Sequence of chain 1.E:
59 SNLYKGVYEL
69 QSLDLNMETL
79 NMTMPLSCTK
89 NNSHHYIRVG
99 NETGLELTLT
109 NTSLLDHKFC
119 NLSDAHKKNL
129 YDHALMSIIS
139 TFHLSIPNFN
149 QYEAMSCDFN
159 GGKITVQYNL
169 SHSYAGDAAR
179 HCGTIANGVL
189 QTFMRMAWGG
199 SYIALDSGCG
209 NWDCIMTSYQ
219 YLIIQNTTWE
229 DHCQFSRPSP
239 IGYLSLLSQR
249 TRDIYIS

The small molecule below binds the protein below.
Small molecule (SMILES): CC(=O)N[C@@H]1[C@@H](O)[C@H](O)[C@@H](CO)O[C@H]1O

Binding-site contacts:
Ligand atom C2 contacts residue ASN99 of chain 1.E at 2.6 Å.
Ligand atom C8 contacts residue MET80 of chain 1.E at 4.2 Å (hydrophobic).
Ligand atom N2 contacts residue ASN99 of chain 1.E at 3.0 Å (h-bond).
Ligand atom C8 contacts residue ASN99 of chain 1.E at 3.7 Å.
Ligand atom C1 contacts residue ASN99 of chain 1.E at 1.5 Å.
Ligand atom O7 contacts residue ASN99 of chain 1.E at 3.4 Å (h-bond).
Ligand atom C6 contacts residue GLU100 of chain 1.E at 4.3 Å.
Ligand atom O5 contacts residue ASN99 of chain 1.E at 2.5 Å (h-bond).
Ligand atom C3 contacts residue ASN99 of chain 1.E at 3.9 Å.
Ligand atom C4 contacts residue ASN99 of chain 1.E at 4.4 Å.
Ligand atom C1 contacts residue GLU100 of chain 1.E at 4.0 Å.
Ligand atom C8 contacts residue NAG1 of chain 1.W at 3.9 Å.
Ligand atom C7 contacts residue ASN99 of chain 1.E at 3.3 Å.
Ligand atom O5 contacts residue GLU100 of chain 1.E at 3.9 Å.
Ligand atom C5 contacts residue ASN99 of chain 1.E at 3.8 Å.
Ligand atom C5 contacts residue GLU100 of chain 1.E at 3.7 Å.
Ligand atom O7 contacts residue MET80 of chain 1.E at 4.1 Å.